Sequence of chain 1.Q:
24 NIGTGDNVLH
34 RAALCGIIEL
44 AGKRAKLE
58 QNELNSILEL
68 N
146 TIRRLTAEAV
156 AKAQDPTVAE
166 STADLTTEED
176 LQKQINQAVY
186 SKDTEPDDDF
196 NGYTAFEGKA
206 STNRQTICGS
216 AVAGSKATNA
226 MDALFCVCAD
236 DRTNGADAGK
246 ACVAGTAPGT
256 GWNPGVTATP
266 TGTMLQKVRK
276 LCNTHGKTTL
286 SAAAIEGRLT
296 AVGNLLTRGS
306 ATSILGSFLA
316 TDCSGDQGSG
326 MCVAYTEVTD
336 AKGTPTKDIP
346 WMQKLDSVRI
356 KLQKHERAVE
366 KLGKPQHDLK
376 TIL

The protein below binds the small molecule below.
Small molecule (SMILES): CC(=O)N[C@@H]1[C@@H](O)[C@H](O)[C@@H](CO)O[C@H]1O

Binding-site contacts:
Ligand atom N2 contacts residue ASN68 of chain 1.Q at 2.9 Å (h-bond).
Ligand atom C5 contacts residue ASN68 of chain 1.Q at 3.7 Å.
Ligand atom C7 contacts residue ASN68 of chain 1.Q at 4.1 Å.
Ligand atom C3 contacts residue ASN68 of chain 1.Q at 3.8 Å.
Ligand atom C1 contacts residue ASN68 of chain 1.Q at 1.4 Å.
Ligand atom C2 contacts residue ASN68 of chain 1.Q at 2.5 Å.
Ligand atom C4 contacts residue ASN68 of chain 1.Q at 4.2 Å.
Ligand atom O5 contacts residue ASN68 of chain 1.Q at 2.4 Å (h-bond).